The small molecule below binds the protein below.
Small molecule (SMILES): CC(=O)N[C@H]1[C@H](O[C@H]2[C@H](O)[C@@H](NC(C)=O)CO[C@@H]2CO)O[C@H](CO)[C@@H](O[C@@H]2O[C@H](CO)[C@@H](O)[C@H](O[C@H]3O[C@H](CO)[C@@H](O)[C@H](O)[C@@H]3O)[C@@H]2O)[C@@H]1O

Sequence of chain 1.B:
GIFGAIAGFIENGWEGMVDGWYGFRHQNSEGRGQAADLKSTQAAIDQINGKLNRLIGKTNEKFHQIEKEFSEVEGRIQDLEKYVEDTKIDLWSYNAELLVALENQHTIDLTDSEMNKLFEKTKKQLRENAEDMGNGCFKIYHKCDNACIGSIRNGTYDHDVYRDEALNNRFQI

Binding-site contacts:
Ligand atom C3 contacts residue ASN30 of chain 1.A at 3.8 Å.
Ligand atom O7 contacts residue THR32 of chain 1.A at 4.1 Å.
Ligand atom O6 contacts residue LEU52 of chain 1.B at 3.3 Å.
Ligand atom C5 contacts residue ASN30 of chain 1.A at 3.6 Å.
Ligand atom C6 contacts residue THR310 of chain 1.A at 4.1 Å.
Ligand atom O6 contacts residue THR310 of chain 1.A at 4.1 Å.
Ligand atom N2 contacts residue ASN30 of chain 1.A at 2.8 Å (h-bond).
Ligand atom C7 contacts residue THR32 of chain 1.A at 4.2 Å.
Ligand atom C7 contacts residue ASN30 of chain 1.A at 3.4 Å.
Ligand atom C8 contacts residue ASN30 of chain 1.A at 4.4 Å.
Ligand atom C6 contacts residue THR32 of chain 1.A at 4.5 Å.
Ligand atom C4 contacts residue ASN30 of chain 1.A at 4.2 Å.
Ligand atom C2 contacts residue ASN30 of chain 1.A at 2.5 Å.
Ligand atom C5 contacts residue THR310 of chain 1.A at 4.2 Å.
Ligand atom O5 contacts residue ASN30 of chain 1.A at 2.3 Å (h-bond).
Ligand atom O5 contacts residue THR310 of chain 1.A at 3.1 Å (h-bond).
Ligand atom O7 contacts residue ASN30 of chain 1.A at 3.6 Å (h-bond).
Ligand atom C6 contacts residue LEU52 of chain 1.B at 3.8 Å (hydrophobic).
Ligand atom C8 contacts residue THR32 of chain 1.A at 3.6 Å.
Ligand atom C8 contacts residue ILE56 of chain 1.B at 4.4 Å (hydrophobic).
Ligand atom C1 contacts residue THR310 of chain 1.A at 3.7 Å.
Ligand atom C1 contacts residue ASN30 of chain 1.A at 1.4 Å.

Sequence of chain 1.A:
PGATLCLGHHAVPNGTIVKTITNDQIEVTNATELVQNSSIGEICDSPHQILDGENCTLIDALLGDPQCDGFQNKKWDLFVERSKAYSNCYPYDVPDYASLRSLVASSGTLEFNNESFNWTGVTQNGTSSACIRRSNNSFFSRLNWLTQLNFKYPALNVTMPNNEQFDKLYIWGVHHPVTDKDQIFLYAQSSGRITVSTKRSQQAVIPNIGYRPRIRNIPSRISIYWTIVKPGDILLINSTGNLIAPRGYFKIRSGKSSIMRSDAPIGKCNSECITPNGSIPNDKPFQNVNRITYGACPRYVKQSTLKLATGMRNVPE